A small-molecule ligand and the protein it binds are described below.
Small molecule (SMILES): CC(=O)N[C@H]1[C@H](O[C@H]2[C@H](O)[C@@H](NC(C)=O)CO[C@@H]2CO)O[C@H](CO)[C@@H](O[C@@H]2O[C@H](CO)[C@@H](O)[C@H](O)[C@@H]2O)[C@@H]1O

Sequence of chain 1.D:
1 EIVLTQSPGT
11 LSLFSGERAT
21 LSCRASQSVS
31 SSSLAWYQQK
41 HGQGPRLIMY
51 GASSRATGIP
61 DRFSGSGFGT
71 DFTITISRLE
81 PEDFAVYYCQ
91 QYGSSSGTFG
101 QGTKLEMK

Sequence of chain 1.B:
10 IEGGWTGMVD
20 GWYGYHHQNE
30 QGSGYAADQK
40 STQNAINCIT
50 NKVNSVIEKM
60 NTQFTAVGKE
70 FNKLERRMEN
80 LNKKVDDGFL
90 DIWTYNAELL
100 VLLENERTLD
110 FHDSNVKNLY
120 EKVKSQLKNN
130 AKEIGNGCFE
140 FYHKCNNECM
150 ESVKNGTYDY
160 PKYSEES

Binding-site contacts:
Ligand atom O4 contacts residue GLU147 of chain 1.B at 4.0 Å.
Ligand atom C3 contacts residue ASN154 of chain 1.B at 3.8 Å.
Ligand atom C1 contacts residue GLU150 of chain 1.B at 3.9 Å.
Ligand atom O5 contacts residue ASN154 of chain 1.B at 2.4 Å (h-bond).
Ligand atom C6 contacts residue GLU147 of chain 1.B at 3.1 Å.
Ligand atom C5 contacts residue ASN154 of chain 1.B at 3.7 Å.
Ligand atom C2 contacts residue THR156 of chain 1.B at 3.5 Å.
Ligand atom C2 contacts residue ASN154 of chain 1.B at 2.4 Å.
Ligand atom N2 contacts residue ASN154 of chain 1.B at 2.9 Å (h-bond).
Ligand atom C1 contacts residue THR156 of chain 1.B at 3.2 Å.
Ligand atom O5 contacts residue GLU150 of chain 1.B at 3.3 Å.
Ligand atom O5 contacts residue SER151 of chain 1.B at 4.0 Å.
Ligand atom C8 contacts residue ASN154 of chain 1.B at 4.3 Å.
Ligand atom C8 contacts residue ASN146 of chain 1.B at 3.7 Å.
Ligand atom C2 contacts residue GLU147 of chain 1.B at 4.5 Å.
Ligand atom C6 contacts residue SER151 of chain 1.B at 4.1 Å.
Ligand atom C8 contacts residue THR156 of chain 1.B at 3.8 Å.
Ligand atom O3 contacts residue PHE68 of chain 1.D at 3.7 Å.
Ligand atom C4 contacts residue ASN154 of chain 1.B at 4.2 Å.
Ligand atom C5 contacts residue GLU147 of chain 1.B at 4.0 Å.
Ligand atom C5 contacts residue GLU150 of chain 1.B at 4.3 Å.
Ligand atom O6 contacts residue GLU147 of chain 1.B at 4.1 Å.
Ligand atom C7 contacts residue GLU147 of chain 1.B at 3.6 Å.
Ligand atom C3 contacts residue THR156 of chain 1.B at 3.8 Å.
Ligand atom N2 contacts residue THR156 of chain 1.B at 3.2 Å (h-bond).
Ligand atom O2 contacts residue PHE68 of chain 1.D at 4.2 Å.
Ligand atom C1 contacts residue ASN154 of chain 1.B at 1.4 Å.
Ligand atom O5 contacts residue THR156 of chain 1.B at 4.3 Å.
Ligand atom O7 contacts residue GLU147 of chain 1.B at 3.4 Å.
Ligand atom C8 contacts residue GLU147 of chain 1.B at 4.0 Å.
Ligand atom C1 contacts residue SER151 of chain 1.B at 4.4 Å.
Ligand atom C5 contacts residue SER151 of chain 1.B at 4.0 Å.
Ligand atom C6 contacts residue GLU150 of chain 1.B at 3.7 Å.
Ligand atom O7 contacts residue ASN154 of chain 1.B at 2.9 Å (h-bond).
Ligand atom O6 contacts residue GLU150 of chain 1.B at 2.5 Å (salt-bridge).
Ligand atom N2 contacts residue GLU147 of chain 1.B at 4.1 Å.
Ligand atom C7 contacts residue ASN154 of chain 1.B at 3.1 Å.
Ligand atom C7 contacts residue THR156 of chain 1.B at 4.1 Å.